Binding-site contacts:
Ligand atom C4 contacts residue LEU919 of chain 1.A at 4.2 Å (hydrophobic).
Ligand atom C3 contacts residue ASN714 of chain 1.A at 3.8 Å.
Ligand atom C5 contacts residue LEU919 of chain 1.A at 4.1 Å (hydrophobic).
Ligand atom O5 contacts residue ASN714 of chain 1.A at 2.4 Å (h-bond).
Ligand atom C8 contacts residue ASN714 of chain 1.A at 4.4 Å.
Ligand atom O7 contacts residue GLN1068 of chain 1.A at 3.4 Å (h-bond).
Ligand atom O7 contacts residue ASN714 of chain 1.A at 3.3 Å (h-bond).
Ligand atom C8 contacts residue GLN923 of chain 1.A at 4.4 Å.
Ligand atom C1 contacts residue ASN714 of chain 1.A at 1.4 Å.
Ligand atom C5 contacts residue GLN923 of chain 1.A at 4.2 Å.
Ligand atom C7 contacts residue ASN714 of chain 1.A at 3.3 Å.
Ligand atom C4 contacts residue ASN714 of chain 1.A at 4.2 Å.
Ligand atom N2 contacts residue ASN714 of chain 1.A at 2.9 Å (h-bond).
Ligand atom C1 contacts residue GLN1068 of chain 1.A at 4.3 Å.
Ligand atom O5 contacts residue GLN1068 of chain 1.A at 4.0 Å.
Ligand atom C2 contacts residue ASN714 of chain 1.A at 2.5 Å.
Ligand atom C5 contacts residue ASN714 of chain 1.A at 3.7 Å.
Ligand atom O7 contacts residue LEU919 of chain 1.A at 4.4 Å.
Ligand atom O4 contacts residue LEU919 of chain 1.A at 4.0 Å.
Ligand atom C3 contacts residue LEU919 of chain 1.A at 3.8 Å (hydrophobic).
Ligand atom C7 contacts residue GLN1068 of chain 1.A at 4.2 Å.
Ligand atom C6 contacts residue GLN923 of chain 1.A at 3.9 Å.

The protein below binds the small molecule below.
Small molecule (SMILES): CC(=O)N[C@H]1[C@H](O[C@H]2[C@H](O)[C@@H](NC(C)=O)CO[C@@H]2CO)O[C@H](CO)[C@@H](O)[C@@H]1O

Sequence of chain 1.A:
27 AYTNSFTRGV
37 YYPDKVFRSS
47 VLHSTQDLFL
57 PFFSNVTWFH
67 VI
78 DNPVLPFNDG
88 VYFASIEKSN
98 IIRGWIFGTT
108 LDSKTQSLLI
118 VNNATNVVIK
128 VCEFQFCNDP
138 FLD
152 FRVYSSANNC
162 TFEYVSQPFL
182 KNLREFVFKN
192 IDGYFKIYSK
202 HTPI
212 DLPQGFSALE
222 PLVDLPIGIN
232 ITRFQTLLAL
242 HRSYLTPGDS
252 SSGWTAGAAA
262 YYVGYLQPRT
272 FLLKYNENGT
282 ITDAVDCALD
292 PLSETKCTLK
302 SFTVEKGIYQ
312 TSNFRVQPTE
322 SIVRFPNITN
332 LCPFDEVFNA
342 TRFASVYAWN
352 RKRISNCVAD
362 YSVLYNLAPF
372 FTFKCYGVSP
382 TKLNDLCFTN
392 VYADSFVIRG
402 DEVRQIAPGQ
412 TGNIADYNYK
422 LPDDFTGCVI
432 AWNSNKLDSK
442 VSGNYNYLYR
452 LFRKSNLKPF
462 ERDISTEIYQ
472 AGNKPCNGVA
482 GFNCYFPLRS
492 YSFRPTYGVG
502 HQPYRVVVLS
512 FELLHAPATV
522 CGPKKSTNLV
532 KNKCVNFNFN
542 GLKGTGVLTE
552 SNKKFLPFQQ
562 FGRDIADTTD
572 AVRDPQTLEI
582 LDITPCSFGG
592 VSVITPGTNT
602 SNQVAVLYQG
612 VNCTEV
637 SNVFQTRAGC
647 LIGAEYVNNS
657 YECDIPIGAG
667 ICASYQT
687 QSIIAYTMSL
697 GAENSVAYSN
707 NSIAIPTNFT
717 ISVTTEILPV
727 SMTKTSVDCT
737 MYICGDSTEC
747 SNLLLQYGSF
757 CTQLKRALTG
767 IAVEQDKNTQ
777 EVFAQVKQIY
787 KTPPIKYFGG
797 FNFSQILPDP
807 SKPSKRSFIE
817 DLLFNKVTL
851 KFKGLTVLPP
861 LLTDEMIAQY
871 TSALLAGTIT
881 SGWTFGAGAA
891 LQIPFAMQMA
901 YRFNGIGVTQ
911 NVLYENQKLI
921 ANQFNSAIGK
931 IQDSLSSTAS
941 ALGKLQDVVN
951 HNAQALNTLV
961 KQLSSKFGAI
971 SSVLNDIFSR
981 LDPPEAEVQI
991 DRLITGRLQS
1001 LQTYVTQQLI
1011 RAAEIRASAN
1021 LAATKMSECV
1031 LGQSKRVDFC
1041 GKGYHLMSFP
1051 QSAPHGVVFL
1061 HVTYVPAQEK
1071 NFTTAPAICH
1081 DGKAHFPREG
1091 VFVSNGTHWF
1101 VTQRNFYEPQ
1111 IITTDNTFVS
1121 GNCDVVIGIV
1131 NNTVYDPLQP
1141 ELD